Binding-site contacts:
Ligand atom C contacts residue GLN263 of chain 1.A at 3.7 Å.
Ligand atom OXT contacts residue ARG179 of chain 1.A at 3.8 Å.
Ligand atom OXT contacts residue ASN116 of chain 1.A at 4.4 Å.
Ligand atom O3 contacts residue ASN116 of chain 1.A at 4.3 Å.
Ligand atom O3 contacts residue ARG179 of chain 1.A at 3.6 Å.
Ligand atom O contacts residue GLN263 of chain 1.A at 3.6 Å (h-bond).
Ligand atom O contacts residue VAL306 of chain 1.A at 3.1 Å.
Ligand atom OXT contacts residue LEU236 of chain 1.A at 3.3 Å.
Ligand atom OXT contacts residue GLY119 of chain 1.A at 3.5 Å (h-bond).
Ligand atom O3 contacts residue PRO180 of chain 1.A at 3.6 Å.
Ligand atom C contacts residue SER117 of chain 1.A at 3.8 Å.
Ligand atom C contacts residue LEU236 of chain 1.A at 4.2 Å (hydrophobic).
Ligand atom OXT contacts residue GLU118 of chain 1.A at 3.8 Å.
Ligand atom CB contacts residue SER304 of chain 1.A at 4.4 Å.
Ligand atom C contacts residue VAL306 of chain 1.A at 4.2 Å (hydrophobic).
Ligand atom CA contacts residue ARG179 of chain 1.A at 3.5 Å.
Ligand atom O3 contacts residue GLY119 of chain 1.A at 4.3 Å.
Ligand atom O contacts residue SER117 of chain 1.A at 3.9 Å.
Ligand atom O3 contacts residue LEU236 of chain 1.A at 4.5 Å.
Ligand atom CB contacts residue ARG179 of chain 1.A at 3.8 Å.
Ligand atom O contacts residue ARG179 of chain 1.A at 3.7 Å.
Ligand atom O contacts residue GLU307 of chain 1.A at 4.1 Å.
Ligand atom OXT contacts residue SER117 of chain 1.A at 3.4 Å (h-bond).
Ligand atom OXT contacts residue GLN263 of chain 1.A at 3.1 Å (h-bond).
Ligand atom C contacts residue ARG179 of chain 1.A at 3.4 Å.
Ligand atom CB contacts residue VAL306 of chain 1.A at 4.1 Å (hydrophobic).

Sequence of chain 1.A:
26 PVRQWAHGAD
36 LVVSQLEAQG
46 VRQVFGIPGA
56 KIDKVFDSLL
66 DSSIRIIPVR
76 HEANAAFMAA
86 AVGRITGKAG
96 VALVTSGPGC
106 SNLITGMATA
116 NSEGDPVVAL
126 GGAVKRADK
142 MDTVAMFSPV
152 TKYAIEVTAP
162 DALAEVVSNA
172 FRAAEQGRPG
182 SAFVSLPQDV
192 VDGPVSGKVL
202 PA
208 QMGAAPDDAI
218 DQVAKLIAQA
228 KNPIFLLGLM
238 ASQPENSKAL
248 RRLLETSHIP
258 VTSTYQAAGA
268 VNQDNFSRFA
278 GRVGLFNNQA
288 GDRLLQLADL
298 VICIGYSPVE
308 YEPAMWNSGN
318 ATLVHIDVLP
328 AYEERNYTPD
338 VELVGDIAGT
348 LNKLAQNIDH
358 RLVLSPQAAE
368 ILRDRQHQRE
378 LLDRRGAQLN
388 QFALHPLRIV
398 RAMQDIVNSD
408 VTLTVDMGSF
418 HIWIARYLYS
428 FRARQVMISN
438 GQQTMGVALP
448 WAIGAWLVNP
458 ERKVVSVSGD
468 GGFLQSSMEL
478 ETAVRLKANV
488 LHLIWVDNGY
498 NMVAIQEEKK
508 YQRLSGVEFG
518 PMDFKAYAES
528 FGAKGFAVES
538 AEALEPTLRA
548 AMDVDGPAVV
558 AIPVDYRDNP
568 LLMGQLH

A small-molecule ligand and the protein it binds are described below.
Small molecule (SMILES): CC(=O)C(=O)O